Binding-site contacts:
Ligand atom O6 contacts residue LYS58 of chain 32.D at 4.2 Å.
Ligand atom C4 contacts residue TRP38 of chain 32.B at 4.1 Å (hydrophobic).
Ligand atom C6 contacts residue TRP38 of chain 32.B at 3.9 Å (hydrophobic).
Ligand atom O6 contacts residue TRP38 of chain 32.B at 3.7 Å.
Ligand atom N7 contacts residue TRP38 of chain 32.B at 3.7 Å.
Ligand atom C8 contacts residue TRP38 of chain 32.B at 4.1 Å (hydrophobic).
Ligand atom N1 contacts residue LYS58 of chain 32.D at 4.0 Å.
Ligand atom C5 contacts residue TRP38 of chain 32.B at 3.9 Å (hydrophobic).
Ligand atom N3 contacts residue TRP38 of chain 32.B at 4.3 Å.
Ligand atom C2 contacts residue TRP38 of chain 32.B at 4.2 Å (hydrophobic).
Ligand atom N9 contacts residue TRP38 of chain 32.B at 4.4 Å.
Ligand atom N1 contacts residue TRP38 of chain 32.B at 4.1 Å.

Sequence of chain 32.B:
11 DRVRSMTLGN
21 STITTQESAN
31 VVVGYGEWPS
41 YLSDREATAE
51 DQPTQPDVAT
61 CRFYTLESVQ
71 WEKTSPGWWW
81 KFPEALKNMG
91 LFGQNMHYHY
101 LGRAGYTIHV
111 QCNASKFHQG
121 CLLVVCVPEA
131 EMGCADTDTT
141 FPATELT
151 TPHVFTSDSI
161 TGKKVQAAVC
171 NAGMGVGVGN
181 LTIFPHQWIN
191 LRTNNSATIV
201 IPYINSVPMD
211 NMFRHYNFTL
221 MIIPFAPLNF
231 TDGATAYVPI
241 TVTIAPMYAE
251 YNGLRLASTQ

The protein below binds the small molecule below.
Small molecule (SMILES): Nc1nc2[nH]cnc2c(=O)[nH]1

Sequence of chain 32.D:
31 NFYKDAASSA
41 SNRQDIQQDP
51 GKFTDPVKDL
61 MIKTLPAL